Binding-site contacts:
Ligand atom OAB contacts residue LYS28 of chain 1.F at 3.9 Å.
Ligand atom CAI contacts residue HIS87 of chain 1.I at 3.8 Å.
Ligand atom CAF contacts residue TRP40 of chain 1.F at 4.0 Å (hydrophobic).
Ligand atom CAI contacts residue ALA27 of chain 1.F at 4.0 Å (hydrophobic).
Ligand atom CLAD contacts residue ASN52 of chain 1.F at 3.4 Å.
Ligand atom CLAD contacts residue VAL9 of chain 1.F at 3.6 Å.
Ligand atom CAH contacts residue HIS87 of chain 1.I at 3.5 Å.
Ligand atom CAE contacts residue SER31 of chain 1.F at 4.3 Å.
Ligand atom OAA contacts residue ASN52 of chain 1.F at 2.9 Å (h-bond).
Ligand atom OAG contacts residue PHE73 of chain 1.F at 3.7 Å.
Ligand atom OAB contacts residue ALA89 of chain 1.I at 3.0 Å.
Ligand atom OAA contacts residue HIS87 of chain 1.I at 2.9 Å (h-bond).
Ligand atom CAE contacts residue HIS87 of chain 1.I at 4.0 Å.
Ligand atom CAH contacts residue TYR50 of chain 1.F at 4.4 Å (hydrophobic).
Ligand atom CAH contacts residue ARG45 of chain 1.F at 3.6 Å.
Ligand atom CLAD contacts residue LEU77 of chain 1.F at 3.9 Å.
Ligand atom CAE contacts residue ASN52 of chain 1.F at 4.5 Å.
Ligand atom OAB contacts residue ALA27 of chain 1.F at 4.1 Å.
Ligand atom CLAD contacts residue PHE73 of chain 1.F at 4.3 Å.
Ligand atom OAA contacts residue ARG45 of chain 1.F at 3.6 Å (salt-bridge).
Ligand atom CAJ contacts residue VAL9 of chain 1.F at 4.1 Å (hydrophobic).
Ligand atom CLAD contacts residue MET7 of chain 1.F at 4.4 Å.
Ligand atom OAG contacts residue ALA27 of chain 1.F at 3.6 Å.
Ligand atom CAE contacts residue TRP40 of chain 1.F at 3.8 Å (hydrophobic).
Ligand atom CAK contacts residue ALA27 of chain 1.F at 4.1 Å (hydrophobic).
Ligand atom OAA contacts residue GLY51 of chain 1.F at 3.8 Å.
Ligand atom CAH contacts residue ASN52 of chain 1.F at 3.9 Å.
Ligand atom CAJ contacts residue ASN52 of chain 1.F at 4.2 Å.
Ligand atom CAF contacts residue ASN52 of chain 1.F at 3.8 Å.
Ligand atom CAI contacts residue SER31 of chain 1.F at 4.3 Å.
Ligand atom CAK contacts residue PHE73 of chain 1.F at 3.4 Å (hydrophobic).
Ligand atom CAI contacts residue ALA89 of chain 1.I at 4.0 Å (hydrophobic).
Ligand atom OAC contacts residue ARG45 of chain 1.F at 3.0 Å (salt-bridge).
Ligand atom OAC contacts residue TYR50 of chain 1.F at 3.7 Å.
Ligand atom CAJ contacts residue PHE73 of chain 1.F at 3.7 Å (hydrophobic).
Ligand atom OAB contacts residue SER31 of chain 1.F at 3.7 Å.
Ligand atom OAB contacts residue HIS87 of chain 1.I at 3.7 Å.
Ligand atom OAC contacts residue HIS87 of chain 1.I at 3.5 Å (h-bond).

This small molecule binds to this protein.
Small molecule (SMILES): O=C1C=C[C@H]([C@H](Cl)C(=O)O)O1

Sequence of chain 1.I:
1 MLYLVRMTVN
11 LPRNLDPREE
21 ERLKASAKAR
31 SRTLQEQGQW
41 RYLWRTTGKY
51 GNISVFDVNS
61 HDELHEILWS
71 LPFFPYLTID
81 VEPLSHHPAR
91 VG

Sequence of chain 1.F:
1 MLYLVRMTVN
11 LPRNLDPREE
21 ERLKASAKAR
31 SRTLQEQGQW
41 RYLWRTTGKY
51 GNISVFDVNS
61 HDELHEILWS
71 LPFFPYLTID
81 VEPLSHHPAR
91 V